This protein binds this small molecule.
Small molecule (SMILES): C=CC1=C(C)/C(=C/c2[nH]c(/C=C3\N=C(/C=C4\NC(=O)C(C)=C4C=C)C(C)=C3CCC(=O)O)c(CCC(=O)O)c2C)NC1=O

Sequence of chain 1.F:
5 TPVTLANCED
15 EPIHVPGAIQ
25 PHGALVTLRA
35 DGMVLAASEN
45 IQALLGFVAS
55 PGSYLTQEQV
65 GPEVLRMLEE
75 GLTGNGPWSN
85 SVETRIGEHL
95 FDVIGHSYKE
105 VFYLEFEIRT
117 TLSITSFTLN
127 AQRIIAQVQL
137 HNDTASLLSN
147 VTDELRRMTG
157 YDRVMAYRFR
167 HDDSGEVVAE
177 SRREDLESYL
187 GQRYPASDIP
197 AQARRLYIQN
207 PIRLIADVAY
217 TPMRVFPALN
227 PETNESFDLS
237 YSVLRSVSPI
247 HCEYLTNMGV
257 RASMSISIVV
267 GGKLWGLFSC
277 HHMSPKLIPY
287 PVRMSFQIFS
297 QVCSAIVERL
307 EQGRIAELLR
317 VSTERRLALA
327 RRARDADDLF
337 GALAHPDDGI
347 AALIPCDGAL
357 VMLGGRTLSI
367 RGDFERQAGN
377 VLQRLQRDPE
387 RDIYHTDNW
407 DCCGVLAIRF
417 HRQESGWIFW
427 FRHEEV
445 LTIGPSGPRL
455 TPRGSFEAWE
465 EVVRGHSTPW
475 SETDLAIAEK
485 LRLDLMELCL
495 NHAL

Binding-site contacts:
Ligand atom ND contacts residue HIS247 of chain 1.F at 3.5 Å (h-bond).
Ligand atom C4C contacts residue ASP194 of chain 1.F at 3.3 Å.
Ligand atom C1D contacts residue PRO196 of chain 1.F at 3.7 Å (hydrophobic).
Ligand atom CHB contacts residue ASP194 of chain 1.F at 3.5 Å.
Ligand atom O1D contacts residue ARG241 of chain 1.F at 3.5 Å (salt-bridge).
Ligand atom CGA contacts residue SER275 of chain 1.F at 3.0 Å.
Ligand atom NA contacts residue HIS247 of chain 1.F at 3.5 Å.
Ligand atom CHA contacts residue TYR203 of chain 1.F at 3.6 Å (hydrophobic).
Ligand atom CAC contacts residue PRO196 of chain 1.F at 3.7 Å (hydrophobic).
Ligand atom CAD contacts residue TYR203 of chain 1.F at 3.3 Å (hydrophobic).
Ligand atom C4D contacts residue HIS247 of chain 1.F at 3.6 Å.
Ligand atom C1B contacts residue ASP194 of chain 1.F at 3.6 Å.
Ligand atom CGD contacts residue ARG209 of chain 1.F at 3.1 Å.
Ligand atom C1A contacts residue HIS247 of chain 1.F at 3.5 Å.
Ligand atom CMD contacts residue SER244 of chain 1.F at 3.7 Å.
Ligand atom O1D contacts residue ARG209 of chain 1.F at 2.5 Å (salt-bridge).
Ligand atom NB contacts residue ASP194 of chain 1.F at 3.0 Å (salt-bridge).
Ligand atom CHD contacts residue PRO196 of chain 1.F at 3.6 Å (hydrophobic).
Ligand atom ND contacts residue ASP194 of chain 1.F at 3.0 Å (salt-bridge).
Ligand atom O2A contacts residue SER275 of chain 1.F at 2.4 Å (h-bond).
Ligand atom CHA contacts residue HIS247 of chain 1.F at 3.6 Å.
Ligand atom NA contacts residue ASP194 of chain 1.F at 3.4 Å (salt-bridge).
Ligand atom OC contacts residue TYR250 of chain 1.F at 3.4 Å.
Ligand atom CMA contacts residue TYR163 of chain 1.F at 3.3 Å (hydrophobic).
Ligand atom CBB contacts residue GLN188 of chain 1.F at 3.6 Å.
Ligand atom O1A contacts residue SER275 of chain 1.F at 3.3 Å (h-bond).
Ligand atom CAC contacts residue CYS12 of chain 1.F at 2.1 Å (hydrophobic).
Ligand atom O2A contacts residue TYR163 of chain 1.F at 3.2 Å (h-bond).
Ligand atom OB contacts residue GLN188 of chain 1.F at 2.7 Å (h-bond).
Ligand atom CBA contacts residue TYR203 of chain 1.F at 3.1 Å (hydrophobic).
Ligand atom C3C contacts residue CYS12 of chain 1.F at 3.5 Å (hydrophobic).
Ligand atom O2D contacts residue TYR203 of chain 1.F at 3.3 Å (h-bond).
Ligand atom CAA contacts residue TYR203 of chain 1.F at 3.6 Å (hydrophobic).
Ligand atom NC contacts residue ASP194 of chain 1.F at 2.9 Å (salt-bridge).
Ligand atom C1C contacts residue ASP194 of chain 1.F at 3.4 Å.
Ligand atom NB contacts residue TYR250 of chain 1.F at 3.5 Å (h-bond).
Ligand atom C1D contacts residue ASP194 of chain 1.F at 3.6 Å.
Ligand atom CBC contacts residue CYS12 of chain 1.F at 1.7 Å (hydrophobic).
Ligand atom O2D contacts residue ARG209 of chain 1.F at 3.1 Å (salt-bridge).
Ligand atom C4B contacts residue TYR250 of chain 1.F at 3.6 Å (hydrophobic).